Binding-site contacts:
Ligand atom O5 contacts residue ASN271 of chain 1.E at 2.3 Å (h-bond).
Ligand atom O7 contacts residue ASN271 of chain 1.E at 3.7 Å.
Ligand atom C7 contacts residue ASN271 of chain 1.E at 3.6 Å.
Ligand atom C2 contacts residue ASN271 of chain 1.E at 2.5 Å.
Ligand atom N2 contacts residue ASN271 of chain 1.E at 3.0 Å (h-bond).
Ligand atom C7 contacts residue VAL410 of chain 1.E at 4.3 Å (hydrophobic).
Ligand atom C5 contacts residue ILE292 of chain 1.E at 3.8 Å (hydrophobic).
Ligand atom C4 contacts residue ASN271 of chain 1.E at 4.3 Å.
Ligand atom C5 contacts residue ASN271 of chain 1.E at 3.7 Å.
Ligand atom C8 contacts residue VAL410 of chain 1.E at 3.8 Å (hydrophobic).
Ligand atom C3 contacts residue ASN271 of chain 1.E at 3.8 Å.
Ligand atom C6 contacts residue ILE292 of chain 1.E at 3.9 Å (hydrophobic).
Ligand atom C1 contacts residue ILE292 of chain 1.E at 3.9 Å (hydrophobic).
Ligand atom O6 contacts residue ILE292 of chain 1.E at 3.8 Å.
Ligand atom C1 contacts residue ASN271 of chain 1.E at 1.4 Å.
Ligand atom O5 contacts residue ILE292 of chain 1.E at 3.4 Å.

The small molecule below binds the protein below.
Small molecule (SMILES): CC(=O)N[C@@H]1[C@@H](O)[C@H](O)[C@@H](CO)O[C@H]1O

Sequence of chain 1.E:
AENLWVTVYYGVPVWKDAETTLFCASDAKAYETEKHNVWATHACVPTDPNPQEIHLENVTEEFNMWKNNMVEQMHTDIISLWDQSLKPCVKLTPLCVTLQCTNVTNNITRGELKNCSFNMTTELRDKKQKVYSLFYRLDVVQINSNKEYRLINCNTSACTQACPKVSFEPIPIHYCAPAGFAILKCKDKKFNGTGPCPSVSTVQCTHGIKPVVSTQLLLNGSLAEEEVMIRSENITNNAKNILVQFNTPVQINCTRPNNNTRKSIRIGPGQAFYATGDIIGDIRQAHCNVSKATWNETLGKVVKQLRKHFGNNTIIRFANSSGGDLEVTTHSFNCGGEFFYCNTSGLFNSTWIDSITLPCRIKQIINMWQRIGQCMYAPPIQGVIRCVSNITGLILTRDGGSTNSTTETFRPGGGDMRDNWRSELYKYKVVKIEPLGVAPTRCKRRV